Binding-site contacts:
Ligand atom C16 contacts residue TYR147 of chain 21.A at 4.3 Å (hydrophobic).
Ligand atom C18 contacts residue ILE220 of chain 21.A at 4.3 Å (hydrophobic).
Ligand atom C17 contacts residue TYR147 of chain 21.A at 4.0 Å (hydrophobic).
Ligand atom C18 contacts residue ILE125 of chain 21.A at 4.2 Å (hydrophobic).
Ligand atom C10 contacts residue SER123 of chain 21.A at 4.2 Å.
Ligand atom O2 contacts residue MET195 of chain 21.A at 4.4 Å.
Ligand atom C7 contacts residue LEU103 of chain 21.A at 3.2 Å (hydrophobic).
Ligand atom C14 contacts residue MET217 of chain 21.A at 3.9 Å (hydrophobic).
Ligand atom C16 contacts residue ILE101 of chain 21.A at 3.5 Å (hydrophobic).
Ligand atom C21 contacts residue ILE220 of chain 21.A at 3.5 Å (hydrophobic).
Ligand atom C1 contacts residue TYR194 of chain 21.A at 4.2 Å (hydrophobic).
Ligand atom C20 contacts residue ILE125 of chain 21.A at 3.4 Å (hydrophobic).
Ligand atom C14 contacts residue LEU187 of chain 21.A at 4.3 Å (hydrophobic).
Ligand atom C11 contacts residue HIS241 of chain 21.A at 3.7 Å.
Ligand atom C18 contacts residue PHE182 of chain 21.A at 4.0 Å (hydrophobic).
Ligand atom N4 contacts residue MET217 of chain 21.A at 3.3 Å.
Ligand atom O2 contacts residue TYR193 of chain 21.A at 3.4 Å.
Ligand atom C8 contacts residue LEU103 of chain 21.A at 3.1 Å (hydrophobic).
Ligand atom C1 contacts residue ASN215 of chain 21.A at 3.6 Å.
Ligand atom N4 contacts residue TYR193 of chain 21.A at 3.5 Å.
Ligand atom C14 contacts residue ILE101 of chain 21.A at 4.1 Å (hydrophobic).
Ligand atom C19 contacts residue ILE125 of chain 21.A at 3.2 Å (hydrophobic).
Ligand atom C21 contacts residue ILE101 of chain 21.A at 4.0 Å (hydrophobic).
Ligand atom C21 contacts residue TYR147 of chain 21.A at 2.7 Å (hydrophobic).
Ligand atom C15 contacts residue ILE101 of chain 21.A at 4.1 Å (hydrophobic).
Ligand atom C3 contacts residue LEU103 of chain 21.A at 4.2 Å (hydrophobic).
Ligand atom C8 contacts residue PHE121 of chain 21.A at 4.3 Å (hydrophobic).
Ligand atom C3 contacts residue TYR193 of chain 21.A at 3.8 Å (hydrophobic).
Ligand atom C17 contacts residue ILE101 of chain 21.A at 3.8 Å (hydrophobic).
Ligand atom C17 contacts residue ILE220 of chain 21.A at 3.9 Å (hydrophobic).
Ligand atom N5 contacts residue MET217 of chain 21.A at 3.3 Å (h-bond).
Ligand atom N5 contacts residue TYR193 of chain 21.A at 4.0 Å.
Ligand atom C13 contacts residue THR102 of chain 21.A at 4.3 Å.
Ligand atom C10 contacts residue HIS241 of chain 21.A at 3.6 Å.
Ligand atom C13 contacts residue ILE101 of chain 21.A at 3.4 Å (hydrophobic).
Ligand atom C1 contacts residue MET195 of chain 21.A at 4.3 Å (hydrophobic).
Ligand atom C6 contacts residue THR102 of chain 21.A at 4.3 Å.
Ligand atom C7 contacts residue THR102 of chain 21.A at 4.2 Å.
Ligand atom C3 contacts residue PHE121 of chain 21.A at 4.4 Å (hydrophobic).
Ligand atom C1 contacts residue TYR193 of chain 21.A at 3.8 Å (hydrophobic).

Sequence of chain 21.A:
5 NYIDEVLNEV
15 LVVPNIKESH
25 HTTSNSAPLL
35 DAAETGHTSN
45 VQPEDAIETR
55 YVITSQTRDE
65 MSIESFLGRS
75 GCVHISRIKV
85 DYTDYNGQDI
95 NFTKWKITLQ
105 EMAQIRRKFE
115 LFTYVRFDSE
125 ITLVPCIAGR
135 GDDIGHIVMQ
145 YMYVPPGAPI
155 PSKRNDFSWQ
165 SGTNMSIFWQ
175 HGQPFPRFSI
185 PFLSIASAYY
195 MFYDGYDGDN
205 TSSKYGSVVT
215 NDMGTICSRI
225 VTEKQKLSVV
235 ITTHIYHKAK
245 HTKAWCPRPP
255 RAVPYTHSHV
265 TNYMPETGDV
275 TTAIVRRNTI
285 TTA

This protein binds this small molecule.
Small molecule (SMILES): COc1ccc(N2CCN(c3cccc(C)c3)CC2)nn1